Sequence of chain 3.A:
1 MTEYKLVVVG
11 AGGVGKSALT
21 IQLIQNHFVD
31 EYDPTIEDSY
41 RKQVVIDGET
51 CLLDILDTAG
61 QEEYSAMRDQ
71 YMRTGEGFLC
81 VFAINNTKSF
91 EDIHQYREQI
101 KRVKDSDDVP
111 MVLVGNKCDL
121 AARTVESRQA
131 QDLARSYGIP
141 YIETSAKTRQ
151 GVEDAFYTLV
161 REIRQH

This protein binds this small molecule.
Small molecule (SMILES): Nc1nc2c(ncn2[C@@H]2O[C@H](CO[P](=O)(O)O[P](=O)(O)NP(=O)(O)O)[C@@H](O)[C@H]2O)c(=O)[nH]1

Binding-site contacts:
Ligand atom O3A contacts residue GLY13 of chain 3.A at 3.5 Å.
Ligand atom O3' contacts residue ASP30 of chain 3.A at 3.1 Å (salt-bridge).
Ligand atom O6 contacts residue ALA146 of chain 3.A at 2.6 Å (h-bond).
Ligand atom N7 contacts residue ALA146 of chain 3.A at 3.5 Å.
Ligand atom N7 contacts residue ASN116 of chain 3.A at 3.1 Å (h-bond).
Ligand atom O3A contacts residue GLY15 of chain 3.A at 3.2 Å (h-bond).
Ligand atom O1B contacts residue LYS16 of chain 3.A at 2.7 Å (salt-bridge).
Ligand atom O2G contacts residue THR35 of chain 3.A at 2.8 Å (h-bond).
Ligand atom N3B contacts residue TYR32 of chain 3.A at 3.3 Å.
Ligand atom O2' contacts residue ASP30 of chain 3.A at 3.2 Å (salt-bridge).
Ligand atom C6 contacts residue LYS117 of chain 3.A at 3.4 Å.
Ligand atom O2' contacts residue VAL29 of chain 3.A at 2.7 Å (h-bond).
Ligand atom O2A contacts residue TYR32 of chain 3.A at 3.3 Å.
Ligand atom N1 contacts residue ASP119 of chain 3.A at 2.9 Å (salt-bridge).
Ligand atom O1B contacts residue VAL14 of chain 3.A at 3.3 Å (h-bond).
Ligand atom O6 contacts residue ASN116 of chain 3.A at 3.2 Å (h-bond).
Ligand atom N3B contacts residue MG1 of chain 3.C at 3.3 Å.
Ligand atom O1A contacts residue GLY15 of chain 3.A at 3.2 Å.
Ligand atom N2 contacts residue ASP119 of chain 3.A at 3.0 Å (salt-bridge).
Ligand atom O1A contacts residue ALA18 of chain 3.A at 2.8 Å (h-bond).
Ligand atom O4' contacts residue LYS117 of chain 3.A at 3.1 Å (salt-bridge).
Ligand atom O2B contacts residue MG1 of chain 3.C at 2.1 Å.
Ligand atom PB contacts residue MG1 of chain 3.C at 3.2 Å.
Ligand atom PG contacts residue MG1 of chain 3.C at 3.2 Å.
Ligand atom O2' contacts residue PHE28 of chain 3.A at 3.2 Å.
Ligand atom O1G contacts residue TYR32 of chain 3.A at 2.5 Å (h-bond).
Ligand atom N3B contacts residue GLY13 of chain 3.A at 3.0 Å (h-bond).
Ligand atom O1A contacts residue SER17 of chain 3.A at 3.3 Å (h-bond).
Ligand atom O6 contacts residue LYS117 of chain 3.A at 3.4 Å.
Ligand atom N9 contacts residue LYS117 of chain 3.A at 3.5 Å.
Ligand atom O6 contacts residue SER145 of chain 3.A at 3.3 Å.
Ligand atom O2B contacts residue SER17 of chain 3.A at 2.9 Å (h-bond).
Ligand atom O3G contacts residue LYS16 of chain 3.A at 2.7 Å (salt-bridge).
Ligand atom C5' contacts residue GLY13 of chain 3.A at 3.4 Å.
Ligand atom O1G contacts residue PRO34 of chain 3.A at 3.3 Å.
Ligand atom O2G contacts residue MG1 of chain 3.C at 2.1 Å.
Ligand atom O1B contacts residue GLY15 of chain 3.A at 3.1 Å (h-bond).
Ligand atom O3G contacts residue GLY60 of chain 3.A at 2.7 Å (h-bond).
Ligand atom O6 contacts residue LYS147 of chain 3.A at 3.3 Å (salt-bridge).
Ligand atom C4 contacts residue LYS117 of chain 3.A at 3.5 Å.